Binding-site contacts:
Ligand atom N2 contacts residue ASN53 of chain 1.D at 2.8 Å (h-bond).
Ligand atom C3 contacts residue ASN53 of chain 1.D at 4.0 Å.
Ligand atom C5 contacts residue ASN53 of chain 1.D at 3.7 Å.
Ligand atom O7 contacts residue ASN53 of chain 1.D at 4.1 Å.
Ligand atom C1 contacts residue ASN53 of chain 1.D at 1.5 Å.
Ligand atom O5 contacts residue ASN53 of chain 1.D at 2.5 Å (h-bond).
Ligand atom C4 contacts residue ASN53 of chain 1.D at 4.4 Å.
Ligand atom C7 contacts residue ASN53 of chain 1.D at 3.9 Å.
Ligand atom C2 contacts residue ASN53 of chain 1.D at 2.5 Å.

A protein and the small-molecule ligand that binds it are described below.
Small molecule (SMILES): CC(=O)N[C@@H]1[C@@H](O)[C@H](O)[C@@H](CO)O[C@H]1O

Sequence of chain 1.D:
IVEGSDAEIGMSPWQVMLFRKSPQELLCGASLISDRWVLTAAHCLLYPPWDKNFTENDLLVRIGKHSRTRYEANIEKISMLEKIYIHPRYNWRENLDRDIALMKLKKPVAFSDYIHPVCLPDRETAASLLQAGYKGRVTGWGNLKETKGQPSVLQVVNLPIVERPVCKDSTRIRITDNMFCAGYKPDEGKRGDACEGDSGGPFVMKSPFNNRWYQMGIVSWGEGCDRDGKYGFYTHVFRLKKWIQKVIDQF